The small molecule below binds the protein below.
Small molecule (SMILES): COc1cc(-c2nn(C3CCN(C4CCOCC4)CC3)c3ncnc(N)c23)ccc1NC(=O)c1cc2ccccc2n1C

Sequence of chain 1.B:
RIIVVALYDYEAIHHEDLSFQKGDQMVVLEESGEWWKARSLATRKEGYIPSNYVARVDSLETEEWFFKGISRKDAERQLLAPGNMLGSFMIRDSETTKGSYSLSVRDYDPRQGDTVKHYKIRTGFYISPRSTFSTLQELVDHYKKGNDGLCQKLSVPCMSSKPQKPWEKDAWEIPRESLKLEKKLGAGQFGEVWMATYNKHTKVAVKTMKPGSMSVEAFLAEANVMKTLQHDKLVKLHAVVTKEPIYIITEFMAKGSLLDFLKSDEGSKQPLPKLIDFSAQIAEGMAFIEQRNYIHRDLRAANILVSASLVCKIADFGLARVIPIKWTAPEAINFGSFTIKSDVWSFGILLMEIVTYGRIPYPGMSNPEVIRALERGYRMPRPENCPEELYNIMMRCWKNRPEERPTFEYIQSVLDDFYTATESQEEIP

Binding-site contacts:
Ligand atom C16 contacts residue ASP271 of chain 1.B at 3.7 Å.
Ligand atom O1 contacts residue LYS218 of chain 1.B at 3.5 Å.
Ligand atom N4 contacts residue MET264 of chain 1.B at 2.9 Å (h-bond).
Ligand atom C9 contacts residue ASP327 of chain 1.B at 2.9 Å.
Ligand atom C9 contacts residue LYS218 of chain 1.B at 3.7 Å.
Ligand atom C18 contacts residue ASP327 of chain 1.B at 3.2 Å.
Ligand atom C12 contacts residue ASP327 of chain 1.B at 3.6 Å.
Ligand atom C30 contacts residue LEU330 of chain 1.B at 3.5 Å (hydrophobic).
Ligand atom C11 contacts residue PHE263 of chain 1.B at 3.8 Å (hydrophobic).
Ligand atom C11 contacts residue MET264 of chain 1.B at 3.0 Å (hydrophobic).
Ligand atom C15 contacts residue VAL217 of chain 1.B at 3.5 Å (hydrophobic).
Ligand atom N5 contacts residue GLU262 of chain 1.B at 3.0 Å (salt-bridge).
Ligand atom N5 contacts residue LEU316 of chain 1.B at 3.4 Å.
Ligand atom C15 contacts residue THR261 of chain 1.B at 3.6 Å.
Ligand atom O2 contacts residue ASP327 of chain 1.B at 2.9 Å (salt-bridge).
Ligand atom N5 contacts residue THR261 of chain 1.B at 3.1 Å (h-bond).
Ligand atom C27 contacts residue VAL204 of chain 1.B at 3.7 Å (hydrophobic).
Ligand atom C5 contacts residue LEU316 of chain 1.B at 3.5 Å (hydrophobic).
Ligand atom C3 contacts residue LEU316 of chain 1.B at 3.8 Å (hydrophobic).
Ligand atom N5 contacts residue ALA216 of chain 1.B at 3.3 Å.
Ligand atom C29 contacts residue PHE328 of chain 1.B at 3.7 Å (hydrophobic).
Ligand atom N4 contacts residue PHE263 of chain 1.B at 3.8 Å.
Ligand atom C29 contacts residue MET237 of chain 1.B at 3.7 Å (hydrophobic).
Ligand atom C15 contacts residue ILE259 of chain 1.B at 3.3 Å (hydrophobic).
Ligand atom N3 contacts residue MET264 of chain 1.B at 3.7 Å.
Ligand atom C7 contacts residue LEU316 of chain 1.B at 3.8 Å (hydrophobic).
Ligand atom C15 contacts residue ALA216 of chain 1.B at 3.2 Å (hydrophobic).
Ligand atom O1 contacts residue THR261 of chain 1.B at 3.2 Å.
Ligand atom C1 contacts residue LEU316 of chain 1.B at 3.6 Å (hydrophobic).
Ligand atom C22 contacts residue LEU196 of chain 1.B at 3.6 Å (hydrophobic).
Ligand atom O2 contacts residue VAL246 of chain 1.B at 3.6 Å.
Ligand atom C15 contacts residue LYS218 of chain 1.B at 3.2 Å.
Ligand atom N4 contacts residue ALA216 of chain 1.B at 3.8 Å.
Ligand atom C13 contacts residue ASP271 of chain 1.B at 3.6 Å.
Ligand atom C2 contacts residue LEU316 of chain 1.B at 3.5 Å (hydrophobic).
Ligand atom C5 contacts residue ALA216 of chain 1.B at 3.5 Å (hydrophobic).
Ligand atom N1 contacts residue VAL204 of chain 1.B at 3.6 Å.
Ligand atom C25 contacts residue PHE328 of chain 1.B at 3.7 Å (hydrophobic).
Ligand atom C16 contacts residue LEU196 of chain 1.B at 3.6 Å (hydrophobic).
Ligand atom N6 contacts residue ASP327 of chain 1.B at 3.3 Å (salt-bridge).